Binding-site contacts:
Ligand atom C8 contacts residue CYS110 of chain 1.D at 3.5 Å (hydrophobic).
Ligand atom N7 contacts residue ASP251 of chain 1.D at 2.6 Å (salt-bridge).
Ligand atom N7 contacts residue VAL267 of chain 1.D at 3.9 Å.
Ligand atom C8 contacts residue GLY111 of chain 1.D at 3.9 Å.
Ligand atom C4 contacts residue VAL225 of chain 1.D at 3.9 Å (hydrophobic).
Ligand atom N6 contacts residue ASP251 of chain 1.D at 3.0 Å (salt-bridge).
Ligand atom C8 contacts residue THR250 of chain 1.D at 3.5 Å.
Ligand atom C2 contacts residue ASN226 of chain 1.D at 3.9 Å.
Ligand atom N1 contacts residue ASP253 of chain 1.D at 4.0 Å.
Ligand atom C5 contacts residue CYS110 of chain 1.D at 3.8 Å (hydrophobic).
Ligand atom C5 contacts residue VAL225 of chain 1.D at 4.0 Å (hydrophobic).
Ligand atom C5 contacts residue ASP251 of chain 1.D at 3.8 Å.
Ligand atom C6 contacts residue ASP251 of chain 1.D at 3.9 Å.
Ligand atom C4 contacts residue PHE208 of chain 1.D at 3.8 Å (hydrophobic).
Ligand atom C2 contacts residue VAL225 of chain 1.D at 3.7 Å (hydrophobic).
Ligand atom N6 contacts residue VAL225 of chain 1.D at 3.7 Å.
Ligand atom N1 contacts residue PHE208 of chain 1.D at 3.6 Å.
Ligand atom N7 contacts residue GLY111 of chain 1.D at 3.3 Å (h-bond).
Ligand atom N6 contacts residue GLY111 of chain 1.D at 3.5 Å.
Ligand atom C6 contacts residue ASP253 of chain 1.D at 3.9 Å.
Ligand atom N6 contacts residue ASP253 of chain 1.D at 2.9 Å (salt-bridge).
Ligand atom N9 contacts residue ALA109 of chain 1.D at 3.3 Å (h-bond).
Ligand atom C2 contacts residue PHE208 of chain 1.D at 3.9 Å (hydrophobic).
Ligand atom C6 contacts residue GLY111 of chain 1.D at 3.7 Å.
Ligand atom C5 contacts residue PHE208 of chain 1.D at 3.7 Å (hydrophobic).
Ligand atom C6 contacts residue VAL225 of chain 1.D at 3.8 Å (hydrophobic).
Ligand atom N3 contacts residue ASN226 of chain 1.D at 3.6 Å.
Ligand atom C8 contacts residue ALA109 of chain 1.D at 3.8 Å (hydrophobic).
Ligand atom C2 contacts residue MET227 of chain 1.D at 3.8 Å (hydrophobic).
Ligand atom C8 contacts residue VAL267 of chain 1.D at 3.8 Å (hydrophobic).
Ligand atom N1 contacts residue VAL225 of chain 1.D at 3.6 Å.
Ligand atom C5 contacts residue GLY111 of chain 1.D at 3.4 Å.
Ligand atom N7 contacts residue THR250 of chain 1.D at 3.7 Å.
Ligand atom C8 contacts residue ASP251 of chain 1.D at 3.4 Å.
Ligand atom N7 contacts residue CYS110 of chain 1.D at 3.3 Å.
Ligand atom N3 contacts residue VAL225 of chain 1.D at 3.8 Å.
Ligand atom N3 contacts residue MET227 of chain 1.D at 3.7 Å.
Ligand atom N6 contacts residue VAL262 of chain 1.D at 3.8 Å.
Ligand atom N9 contacts residue CYS110 of chain 1.D at 3.7 Å.
Ligand atom C6 contacts residue PHE208 of chain 1.D at 3.7 Å (hydrophobic).

Sequence of chain 1.D:
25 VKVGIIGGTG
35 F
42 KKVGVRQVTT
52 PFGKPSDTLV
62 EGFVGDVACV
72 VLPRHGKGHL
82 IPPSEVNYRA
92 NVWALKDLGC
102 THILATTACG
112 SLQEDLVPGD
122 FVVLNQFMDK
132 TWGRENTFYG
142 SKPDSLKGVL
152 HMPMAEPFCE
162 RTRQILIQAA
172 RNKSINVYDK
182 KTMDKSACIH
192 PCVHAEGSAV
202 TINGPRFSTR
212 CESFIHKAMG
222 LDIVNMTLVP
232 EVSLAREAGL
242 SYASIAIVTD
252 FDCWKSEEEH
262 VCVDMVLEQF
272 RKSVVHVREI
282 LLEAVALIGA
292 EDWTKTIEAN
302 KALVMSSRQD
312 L

The small molecule below binds the protein below.
Small molecule (SMILES): Nc1ncnc2[nH]cnc12